Binding-site contacts:
Ligand atom O6 contacts residue ASN203 of chain 1.A at 4.4 Å.
Ligand atom O5 contacts residue ASN227 of chain 1.A at 4.0 Å.
Ligand atom O7 contacts residue GLY204 of chain 1.A at 4.2 Å.
Ligand atom C4 contacts residue ASN203 of chain 1.A at 4.0 Å.
Ligand atom N2 contacts residue ASN227 of chain 1.A at 4.5 Å.
Ligand atom C5 contacts residue ASN227 of chain 1.A at 4.2 Å.
Ligand atom O7 contacts residue ASN227 of chain 1.A at 3.0 Å (h-bond).
Ligand atom C1 contacts residue ASN203 of chain 1.A at 1.5 Å.
Ligand atom C7 contacts residue THR207 of chain 1.A at 4.2 Å.
Ligand atom C8 contacts residue ASN203 of chain 1.A at 3.8 Å.
Ligand atom O7 contacts residue TYR202 of chain 1.A at 4.2 Å.
Ligand atom C5 contacts residue ASN203 of chain 1.A at 3.7 Å.
Ligand atom O3 contacts residue ASN203 of chain 1.A at 4.4 Å.
Ligand atom O7 contacts residue THR207 of chain 1.A at 3.4 Å.
Ligand atom C2 contacts residue ASN203 of chain 1.A at 2.0 Å.
Ligand atom C3 contacts residue ASN203 of chain 1.A at 3.5 Å.
Ligand atom C8 contacts residue THR207 of chain 1.A at 3.9 Å.
Ligand atom C1 contacts residue ASN227 of chain 1.A at 4.3 Å.
Ligand atom C4 contacts residue ASN227 of chain 1.A at 4.0 Å.
Ligand atom C3 contacts residue ASN227 of chain 1.A at 4.4 Å.
Ligand atom O7 contacts residue ASN203 of chain 1.A at 3.0 Å (h-bond).
Ligand atom O7 contacts residue ALA223 of chain 1.A at 4.4 Å.
Ligand atom O5 contacts residue ASN203 of chain 1.A at 2.5 Å (h-bond).
Ligand atom N2 contacts residue ASN203 of chain 1.A at 2.3 Å (h-bond).
Ligand atom C6 contacts residue ASN227 of chain 1.A at 4.0 Å.
Ligand atom C8 contacts residue GLY204 of chain 1.A at 3.2 Å.
Ligand atom O6 contacts residue ASN227 of chain 1.A at 3.4 Å (h-bond).
Ligand atom C7 contacts residue ASN227 of chain 1.A at 4.0 Å.
Ligand atom C7 contacts residue GLY204 of chain 1.A at 3.9 Å.
Ligand atom C2 contacts residue ASN227 of chain 1.A at 3.9 Å.
Ligand atom C7 contacts residue ASN203 of chain 1.A at 2.8 Å.

A protein and the small-molecule ligand that binds it are described below.
Small molecule (SMILES): CC(=O)N[C@@H]1[C@@H](O)[C@H](O)[C@@H](CO)O[C@H]1O

Sequence of chain 1.A:
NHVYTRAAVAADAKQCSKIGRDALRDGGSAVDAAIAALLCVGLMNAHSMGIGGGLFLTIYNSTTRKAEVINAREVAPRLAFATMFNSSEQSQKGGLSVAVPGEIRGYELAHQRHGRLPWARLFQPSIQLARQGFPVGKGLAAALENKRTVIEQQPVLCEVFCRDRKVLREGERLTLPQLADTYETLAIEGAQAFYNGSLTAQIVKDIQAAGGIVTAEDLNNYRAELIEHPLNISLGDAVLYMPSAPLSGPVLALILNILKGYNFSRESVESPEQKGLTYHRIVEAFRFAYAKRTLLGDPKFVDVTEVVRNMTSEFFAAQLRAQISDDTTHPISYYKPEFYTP